Binding-site contacts:
Ligand atom C1 contacts residue LYS98 of chain 1.D at 4.5 Å.
Ligand atom C7 contacts residue ASN99 of chain 1.D at 3.6 Å.
Ligand atom C3 contacts residue ASN99 of chain 1.D at 3.8 Å.
Ligand atom O7 contacts residue SER101 of chain 1.D at 3.5 Å (h-bond).
Ligand atom N2 contacts residue LYS98 of chain 1.D at 3.9 Å.
Ligand atom O7 contacts residue ASN99 of chain 1.D at 3.7 Å.
Ligand atom N2 contacts residue ASN99 of chain 1.D at 3.0 Å (h-bond).
Ligand atom C5 contacts residue ASN99 of chain 1.D at 3.6 Å.
Ligand atom O6 contacts residue ASN99 of chain 1.D at 4.3 Å.
Ligand atom C7 contacts residue LYS98 of chain 1.D at 4.4 Å.
Ligand atom C8 contacts residue ASN99 of chain 1.D at 3.6 Å.
Ligand atom O5 contacts residue ASN99 of chain 1.D at 2.3 Å (h-bond).
Ligand atom C2 contacts residue ASN99 of chain 1.D at 2.5 Å.
Ligand atom O6 contacts residue NAG2 of chain 1.N at 2.5 Å (h-bond).
Ligand atom O7 contacts residue PHE100 of chain 1.D at 3.6 Å.
Ligand atom C8 contacts residue PHE100 of chain 1.D at 4.0 Å (hydrophobic).
Ligand atom C6 contacts residue NAG2 of chain 1.N at 3.5 Å.
Ligand atom C8 contacts residue LYS98 of chain 1.D at 4.1 Å.
Ligand atom C1 contacts residue ASN99 of chain 1.D at 1.4 Å.
Ligand atom C7 contacts residue PHE100 of chain 1.D at 3.9 Å (hydrophobic).
Ligand atom C4 contacts residue ASN99 of chain 1.D at 4.2 Å.

Sequence of chain 1.D:
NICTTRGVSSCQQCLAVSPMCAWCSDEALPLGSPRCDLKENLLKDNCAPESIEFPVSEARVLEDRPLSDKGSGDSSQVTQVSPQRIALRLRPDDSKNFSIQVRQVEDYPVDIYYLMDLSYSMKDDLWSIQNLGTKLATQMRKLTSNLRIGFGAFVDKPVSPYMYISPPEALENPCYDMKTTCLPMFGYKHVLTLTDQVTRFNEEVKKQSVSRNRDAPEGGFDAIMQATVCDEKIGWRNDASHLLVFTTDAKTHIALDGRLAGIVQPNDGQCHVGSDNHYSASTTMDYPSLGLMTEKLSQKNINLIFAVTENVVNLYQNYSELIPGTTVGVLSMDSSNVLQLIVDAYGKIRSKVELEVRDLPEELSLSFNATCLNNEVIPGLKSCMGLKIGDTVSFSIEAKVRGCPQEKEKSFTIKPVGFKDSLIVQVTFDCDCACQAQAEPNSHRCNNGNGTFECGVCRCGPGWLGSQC

The small molecule below binds the protein below.
Small molecule (SMILES): CC(=O)N[C@@H]1[C@@H](O)[C@H](O)[C@@H](CO)O[C@H]1O